Sequence of chain 1.A:
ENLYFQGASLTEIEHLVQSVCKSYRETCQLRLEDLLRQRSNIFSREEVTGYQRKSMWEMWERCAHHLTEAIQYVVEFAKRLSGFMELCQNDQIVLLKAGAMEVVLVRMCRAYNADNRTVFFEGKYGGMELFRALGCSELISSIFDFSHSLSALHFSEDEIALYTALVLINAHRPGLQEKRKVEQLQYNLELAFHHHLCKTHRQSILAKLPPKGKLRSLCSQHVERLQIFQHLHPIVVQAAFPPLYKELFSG

This protein binds this small molecule.
Small molecule (SMILES): COc1ccc([C@@H](NC(=O)C2=CCC(=O)N=C2)C(=O)Nc2ccc(C(C)C)cc2)cc1

Binding-site contacts:
Ligand atom C7 contacts residue LEU45 of chain 1.A at 3.9 Å (hydrophobic).
Ligand atom C3 contacts residue LEU45 of chain 1.A at 3.7 Å (hydrophobic).
Ligand atom N22 contacts residue PHE136 of chain 1.A at 3.6 Å.
Ligand atom C5 contacts residue ALA126 of chain 1.A at 3.9 Å (hydrophobic).
Ligand atom C11 contacts residue HIS81 of chain 1.A at 3.9 Å.
Ligand atom C5 contacts residue PHE135 of chain 1.A at 3.8 Å (hydrophobic).
Ligand atom C30 contacts residue ILE155 of chain 1.A at 3.7 Å (hydrophobic).
Ligand atom O12 contacts residue PHE136 of chain 1.A at 3.4 Å.
Ligand atom N22 contacts residue PHE135 of chain 1.A at 3.0 Å (h-bond).
Ligand atom C18 contacts residue HIS81 of chain 1.A at 3.6 Å.
Ligand atom O21 contacts residue HIS81 of chain 1.A at 3.1 Å.
Ligand atom C24 contacts residue VAL134 of chain 1.A at 3.8 Å (hydrophobic).
Ligand atom O12 contacts residue HIS81 of chain 1.A at 3.5 Å.
Ligand atom C30 contacts residue CYS78 of chain 1.A at 4.0 Å (hydrophobic).
Ligand atom N15 contacts residue GLU84 of chain 1.A at 3.2 Å (salt-bridge).
Ligand atom C8 contacts residue GLN44 of chain 1.A at 3.4 Å.
Ligand atom C16 contacts residue HIS81 of chain 1.A at 3.6 Å.
Ligand atom O12 contacts residue GLU137 of chain 1.A at 2.8 Å (salt-bridge).
Ligand atom C8 contacts residue LEU45 of chain 1.A at 3.8 Å (hydrophobic).
Ligand atom C11 contacts residue GLU137 of chain 1.A at 3.7 Å.
Ligand atom C5 contacts residue LEU45 of chain 1.A at 3.7 Å (hydrophobic).
Ligand atom C9 contacts residue PHE135 of chain 1.A at 3.5 Å (hydrophobic).
Ligand atom C6 contacts residue LEU45 of chain 1.A at 3.9 Å (hydrophobic).
Ligand atom C25 contacts residue PHE146 of chain 1.A at 3.9 Å (hydrophobic).
Ligand atom C19 contacts residue HIS81 of chain 1.A at 3.7 Å.
Ligand atom C14 contacts residue HIS81 of chain 1.A at 3.5 Å.
Ligand atom C1 contacts residue GLN44 of chain 1.A at 3.2 Å.
Ligand atom C13 contacts residue HIS81 of chain 1.A at 3.6 Å.
Ligand atom C23 contacts residue PHE136 of chain 1.A at 3.5 Å (hydrophobic).
Ligand atom C19 contacts residue GLU137 of chain 1.A at 3.8 Å.
Ligand atom C4 contacts residue ALA126 of chain 1.A at 3.5 Å (hydrophobic).
Ligand atom C30 contacts residue PHE146 of chain 1.A at 3.7 Å (hydrophobic).
Ligand atom C4 contacts residue LEU45 of chain 1.A at 3.6 Å (hydrophobic).
Ligand atom O17 contacts residue HIS80 of chain 1.A at 3.9 Å.
Ligand atom C28 contacts residue PHE136 of chain 1.A at 3.5 Å (hydrophobic).
Ligand atom C23 contacts residue PHE135 of chain 1.A at 3.8 Å (hydrophobic).
Ligand atom N15 contacts residue HIS81 of chain 1.A at 3.5 Å (h-bond).
Ligand atom C20 contacts residue PHE135 of chain 1.A at 3.8 Å (hydrophobic).
Ligand atom C14 contacts residue GLU84 of chain 1.A at 3.6 Å.
Ligand atom C24 contacts residue PHE135 of chain 1.A at 3.8 Å (hydrophobic).